Sequence of chain 1.A:
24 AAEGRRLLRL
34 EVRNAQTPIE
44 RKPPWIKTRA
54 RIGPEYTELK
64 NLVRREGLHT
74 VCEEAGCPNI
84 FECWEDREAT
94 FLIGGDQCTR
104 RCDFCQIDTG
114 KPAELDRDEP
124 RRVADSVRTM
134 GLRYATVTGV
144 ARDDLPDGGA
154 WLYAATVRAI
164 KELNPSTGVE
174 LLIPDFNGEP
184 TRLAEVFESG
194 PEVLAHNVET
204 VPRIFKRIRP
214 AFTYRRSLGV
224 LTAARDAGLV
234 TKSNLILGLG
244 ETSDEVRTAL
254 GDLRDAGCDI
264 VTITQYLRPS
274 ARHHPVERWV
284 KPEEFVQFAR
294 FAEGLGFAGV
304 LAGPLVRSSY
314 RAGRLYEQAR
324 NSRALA

The protein below binds the small molecule below.
Small molecule (SMILES): CC[C@H](S)CCCCC(=O)NCCCC[C@H](NC(=O)[C@@H](NC(=O)[C@H](CO)NC(=O)[C@@H](N)CCC(=O)O)[C@@H](C)O)C(=O)N[C@@H](CO)C(=O)N[C@H](C(=O)N[C@@H](CO)C(=O)N[C@@H](C)C(=O)O)C(C)C

Binding-site contacts:
Ligand atom C6 contacts residue F3S1 of chain 1.M at 3.5 Å.
Ligand atom C6 contacts residue VAL74 of chain 1.A at 3.6 Å (hydrophobic).
Ligand atom S6 contacts residue F3S1 of chain 1.M at 2.3 Å.
Ligand atom OE2 contacts residue LYS63 of chain 1.A at 3.5 Å (salt-bridge).
Ligand atom C2 contacts residue 5AD1 of chain 1.O at 3.7 Å.
Ligand atom OG contacts residue PRO46 of chain 1.A at 3.6 Å.
Ligand atom OE2 contacts residue ILE83 of chain 1.A at 3.5 Å.
Ligand atom OG contacts residue ILE49 of chain 1.A at 2.7 Å (h-bond).
Ligand atom CB contacts residue ILE49 of chain 1.A at 3.5 Å (hydrophobic).
Ligand atom C1 contacts residue 5AD1 of chain 1.O at 3.6 Å.
Ligand atom CA contacts residue LYS45 of chain 1.A at 3.5 Å.
Ligand atom S6 contacts residue CYS80 of chain 1.A at 3.5 Å.
Ligand atom CB contacts residue PRO46 of chain 1.A at 3.3 Å (hydrophobic).
Ligand atom N contacts residue GLY79 of chain 1.A at 3.0 Å (h-bond).
Ligand atom S6 contacts residue CYS75 of chain 1.A at 3.6 Å.
Ligand atom O contacts residue GLY79 of chain 1.A at 3.3 Å.
Ligand atom CD contacts residue LEU270 of chain 1.A at 3.5 Å (hydrophobic).
Ligand atom O1 contacts residue ARG310 of chain 1.A at 2.8 Å (salt-bridge).
Ligand atom C8 contacts residue SER312 of chain 1.A at 3.2 Å.
Ligand atom N contacts residue ILE49 of chain 1.A at 3.0 Å (h-bond).
Ligand atom CB contacts residue ILE49 of chain 1.A at 3.3 Å (hydrophobic).
Ligand atom NZ contacts residue GLY79 of chain 1.A at 3.5 Å (h-bond).
Ligand atom OE1 contacts residue LYS63 of chain 1.A at 2.3 Å (salt-bridge).
Ligand atom C2 contacts residue ALA78 of chain 1.A at 3.4 Å (hydrophobic).
Ligand atom CB contacts residue LYS45 of chain 1.A at 3.5 Å.
Ligand atom CA contacts residue GLY79 of chain 1.A at 3.7 Å.
Ligand atom O contacts residue GLN109 of chain 1.A at 2.8 Å (h-bond).
Ligand atom C4 contacts residue 5AD1 of chain 1.O at 3.3 Å.
Ligand atom C7 contacts residue SER312 of chain 1.A at 3.5 Å.
Ligand atom C5 contacts residue 5AD1 of chain 1.O at 3.3 Å.
Ligand atom O1 contacts residue 5AD1 of chain 1.O at 3.5 Å (h-bond).
Ligand atom CG contacts residue GLY79 of chain 1.A at 3.2 Å.
Ligand atom C3 contacts residue 5AD1 of chain 1.O at 3.6 Å.
Ligand atom OE2 contacts residue TYR59 of chain 1.A at 2.9 Å (h-bond).
Ligand atom NZ contacts residue ALA78 of chain 1.A at 3.0 Å (h-bond).
Ligand atom CE contacts residue 5AD1 of chain 1.O at 3.6 Å.
Ligand atom CB contacts residue GLY79 of chain 1.A at 3.6 Å.
Ligand atom N contacts residue LYS45 of chain 1.A at 3.5 Å.
Ligand atom C3 contacts residue ARG310 of chain 1.A at 3.5 Å.
Ligand atom CD contacts residue LYS63 of chain 1.A at 3.3 Å.